The small molecule below binds the protein below.
Small molecule (SMILES): CC(=O)N[C@H]1[C@H](O[C@H]2[C@H](O)[C@@H](NC(C)=O)CO[C@@H]2CO)O[C@H](CO)[C@@H](O)[C@@H]1O

Binding-site contacts:
Ligand atom C5 contacts residue THR219 of chain 2.A at 3.7 Å.
Ligand atom C5 contacts residue ASN216 of chain 2.A at 3.7 Å.
Ligand atom C8 contacts residue PRO206 of chain 2.A at 4.4 Å (hydrophobic).
Ligand atom C1 contacts residue THR219 of chain 2.A at 3.9 Å.
Ligand atom C8 contacts residue ARG304 of chain 2.A at 4.0 Å.
Ligand atom O7 contacts residue ASN216 of chain 2.A at 3.5 Å (h-bond).
Ligand atom O5 contacts residue ASN216 of chain 2.A at 2.4 Å (h-bond).
Ligand atom C8 contacts residue GLU303 of chain 2.A at 3.6 Å.
Ligand atom C7 contacts residue SER205 of chain 2.A at 4.3 Å.
Ligand atom C8 contacts residue SER205 of chain 2.A at 3.6 Å.
Ligand atom C6 contacts residue THR219 of chain 2.A at 3.9 Å.
Ligand atom N2 contacts residue ASN216 of chain 2.A at 2.9 Å (h-bond).
Ligand atom C8 contacts residue ASN216 of chain 2.A at 4.5 Å.
Ligand atom C7 contacts residue ASN216 of chain 2.A at 3.3 Å.
Ligand atom O5 contacts residue THR219 of chain 2.A at 3.5 Å.
Ligand atom C1 contacts residue ASN216 of chain 2.A at 1.6 Å.
Ligand atom C3 contacts residue ASN216 of chain 2.A at 3.9 Å.
Ligand atom O7 contacts residue ARG304 of chain 2.A at 4.5 Å.
Ligand atom C8 contacts residue THR343 of chain 2.A at 3.9 Å.
Ligand atom C2 contacts residue ASN216 of chain 2.A at 2.5 Å.
Ligand atom C4 contacts residue ASN216 of chain 2.A at 4.2 Å.

Sequence of chain 2.A:
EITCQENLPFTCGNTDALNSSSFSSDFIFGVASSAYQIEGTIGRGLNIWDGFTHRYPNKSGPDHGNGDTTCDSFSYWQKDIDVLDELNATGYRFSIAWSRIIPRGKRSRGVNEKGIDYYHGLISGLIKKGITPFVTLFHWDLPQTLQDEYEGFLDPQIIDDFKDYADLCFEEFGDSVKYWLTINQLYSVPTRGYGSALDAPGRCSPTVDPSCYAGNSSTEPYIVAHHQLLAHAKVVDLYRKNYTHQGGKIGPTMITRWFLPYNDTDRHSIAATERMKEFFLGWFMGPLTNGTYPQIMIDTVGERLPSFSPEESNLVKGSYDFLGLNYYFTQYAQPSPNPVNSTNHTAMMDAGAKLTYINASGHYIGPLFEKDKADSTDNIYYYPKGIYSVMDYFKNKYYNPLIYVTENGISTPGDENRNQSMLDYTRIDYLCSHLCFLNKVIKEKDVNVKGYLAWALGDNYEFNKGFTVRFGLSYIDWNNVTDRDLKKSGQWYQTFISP